The protein below binds the small molecule below.
Small molecule (SMILES): COc1cc2nncc(-c3cnc(N4CCC(C(C)(C)O)CC4)c(C)c3)c2cc1OC

Sequence of chain 1.B:
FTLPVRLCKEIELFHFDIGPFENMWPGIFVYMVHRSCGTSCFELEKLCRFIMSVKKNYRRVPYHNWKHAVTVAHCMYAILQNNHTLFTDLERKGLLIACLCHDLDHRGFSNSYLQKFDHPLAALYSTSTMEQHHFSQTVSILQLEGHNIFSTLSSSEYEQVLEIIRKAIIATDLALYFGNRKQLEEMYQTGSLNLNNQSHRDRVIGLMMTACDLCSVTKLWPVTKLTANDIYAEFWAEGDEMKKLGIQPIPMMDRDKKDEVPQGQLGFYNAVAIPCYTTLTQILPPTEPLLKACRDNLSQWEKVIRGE

Binding-site contacts:
Ligand atom C1 contacts residue PHE245 of chain 1.B at 3.9 Å (hydrophobic).
Ligand atom C10 contacts residue MET262 of chain 1.B at 3.7 Å (hydrophobic).
Ligand atom C3 contacts residue PHE278 of chain 1.B at 3.5 Å (hydrophobic).
Ligand atom C4 contacts residue PHE245 of chain 1.B at 3.9 Å (hydrophobic).
Ligand atom C5 contacts residue PHE278 of chain 1.B at 3.7 Å (hydrophobic).
Ligand atom C15 contacts residue PHE278 of chain 1.B at 3.7 Å (hydrophobic).
Ligand atom O1 contacts residue GLN275 of chain 1.B at 3.0 Å (h-bond).
Ligand atom C16 contacts residue PHE245 of chain 1.B at 4.1 Å (hydrophobic).
Ligand atom N3 contacts residue LEU184 of chain 1.B at 3.7 Å.
Ligand atom C24 contacts residue MET262 of chain 1.B at 3.8 Å (hydrophobic).
Ligand atom O2 contacts residue PHE278 of chain 1.B at 3.8 Å.
Ligand atom C23 contacts residue ILE260 of chain 1.B at 3.5 Å (hydrophobic).
Ligand atom C19 contacts residue SER122 of chain 1.B at 3.5 Å.
Ligand atom C9 contacts residue GLN275 of chain 1.B at 3.8 Å.
Ligand atom O1 contacts residue PHE278 of chain 1.B at 3.6 Å.
Ligand atom C14 contacts residue MET262 of chain 1.B at 4.1 Å (hydrophobic).
Ligand atom C10 contacts residue PHE278 of chain 1.B at 3.7 Å (hydrophobic).
Ligand atom C3 contacts residue PHE245 of chain 1.B at 3.7 Å (hydrophobic).
Ligand atom C15 contacts residue LEU184 of chain 1.B at 3.5 Å (hydrophobic).
Ligand atom C8 contacts residue PHE245 of chain 1.B at 3.8 Å (hydrophobic).
Ligand atom O1 contacts residue TYR242 of chain 1.B at 3.7 Å.
Ligand atom C10 contacts residue TYR242 of chain 1.B at 3.8 Å (hydrophobic).
Ligand atom O3 contacts residue SER122 of chain 1.B at 3.4 Å (h-bond).
Ligand atom C10 contacts residue GLN275 of chain 1.B at 4.0 Å.
Ligand atom C11 contacts residue GLN275 of chain 1.B at 3.4 Å.
Ligand atom C2 contacts residue PHE278 of chain 1.B at 3.7 Å (hydrophobic).
Ligand atom C12 contacts residue PHE245 of chain 1.B at 3.4 Å (hydrophobic).
Ligand atom C6 contacts residue PHE278 of chain 1.B at 3.8 Å (hydrophobic).
Ligand atom N1 contacts residue LEU224 of chain 1.B at 3.7 Å.
Ligand atom C18 contacts residue SER122 of chain 1.B at 4.1 Å.
Ligand atom C6 contacts residue GLN275 of chain 1.B at 3.9 Å.
Ligand atom C9 contacts residue PHE278 of chain 1.B at 3.5 Å (hydrophobic).
Ligand atom C11 contacts residue SER226 of chain 1.B at 4.1 Å.
Ligand atom O2 contacts residue GLN275 of chain 1.B at 2.9 Å (h-bond).
Ligand atom C11 contacts residue ILE241 of chain 1.B at 4.0 Å (hydrophobic).
Ligand atom C13 contacts residue MET262 of chain 1.B at 4.0 Å (hydrophobic).
Ligand atom C1 contacts residue PHE278 of chain 1.B at 3.6 Å (hydrophobic).
Ligand atom C11 contacts residue VAL227 of chain 1.B at 3.8 Å (hydrophobic).
Ligand atom N2 contacts residue LEU224 of chain 1.B at 3.5 Å.
Ligand atom C5 contacts residue ILE241 of chain 1.B at 4.0 Å (hydrophobic).